A small-molecule ligand and the protein it binds are described below.
Small molecule (SMILES): CC(=O)N[C@H]1[C@H](O[C@H]2[C@H](O)[C@@H](NC(C)=O)CO[C@@H]2CO)O[C@H](CO)[C@@H](O)[C@@H]1O

Sequence of chain 1.E:
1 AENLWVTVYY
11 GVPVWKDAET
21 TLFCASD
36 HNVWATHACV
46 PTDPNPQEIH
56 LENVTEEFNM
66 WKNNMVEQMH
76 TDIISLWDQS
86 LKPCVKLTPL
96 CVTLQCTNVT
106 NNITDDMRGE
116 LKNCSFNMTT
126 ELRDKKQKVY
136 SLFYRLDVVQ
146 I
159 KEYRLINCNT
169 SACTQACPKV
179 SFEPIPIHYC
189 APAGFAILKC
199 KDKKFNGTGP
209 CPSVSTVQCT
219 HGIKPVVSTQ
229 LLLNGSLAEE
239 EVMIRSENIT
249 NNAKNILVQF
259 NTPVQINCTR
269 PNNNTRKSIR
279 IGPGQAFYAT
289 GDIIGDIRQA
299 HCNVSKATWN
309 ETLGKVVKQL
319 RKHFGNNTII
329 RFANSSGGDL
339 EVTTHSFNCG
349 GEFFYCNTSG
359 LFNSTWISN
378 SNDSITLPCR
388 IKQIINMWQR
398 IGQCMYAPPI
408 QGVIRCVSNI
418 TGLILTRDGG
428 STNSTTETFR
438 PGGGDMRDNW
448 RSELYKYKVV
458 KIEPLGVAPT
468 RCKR

Binding-site contacts:
Ligand atom C8 contacts residue ASN265 of chain 1.E at 3.9 Å.
Ligand atom N2 contacts residue ASN301 of chain 1.E at 2.9 Å (h-bond).
Ligand atom N2 contacts residue THR267 of chain 1.E at 4.4 Å.
Ligand atom N2 contacts residue HIS299 of chain 1.E at 3.2 Å (h-bond).
Ligand atom C7 contacts residue THR267 of chain 1.E at 4.5 Å.
Ligand atom C3 contacts residue ASN301 of chain 1.E at 3.8 Å.
Ligand atom O5 contacts residue SER381 of chain 1.E at 4.3 Å.
Ligand atom O7 contacts residue ASN265 of chain 1.E at 3.8 Å.
Ligand atom C7 contacts residue HIS299 of chain 1.E at 4.1 Å.
Ligand atom C7 contacts residue ASN265 of chain 1.E at 4.3 Å.
Ligand atom C7 contacts residue ASN301 of chain 1.E at 3.1 Å.
Ligand atom O6 contacts residue THR383 of chain 1.E at 3.9 Å.
Ligand atom C8 contacts residue HIS299 of chain 1.E at 4.3 Å.
Ligand atom O7 contacts residue ARG412 of chain 1.E at 3.5 Å (salt-bridge).
Ligand atom C7 contacts residue ARG412 of chain 1.E at 4.1 Å.
Ligand atom C8 contacts residue ARG412 of chain 1.E at 3.9 Å.
Ligand atom C2 contacts residue HIS299 of chain 1.E at 3.7 Å.
Ligand atom O5 contacts residue ASN301 of chain 1.E at 2.4 Å (h-bond).
Ligand atom C4 contacts residue ASN301 of chain 1.E at 4.2 Å.
Ligand atom C1 contacts residue HIS299 of chain 1.E at 3.6 Å.
Ligand atom C8 contacts residue ASN301 of chain 1.E at 4.3 Å.
Ligand atom C3 contacts residue HIS299 of chain 1.E at 3.8 Å.
Ligand atom C8 contacts residue THR267 of chain 1.E at 3.4 Å.
Ligand atom C1 contacts residue ASN301 of chain 1.E at 1.4 Å.
Ligand atom C5 contacts residue ASN301 of chain 1.E at 3.7 Å.
Ligand atom O6 contacts residue SER381 of chain 1.E at 4.2 Å.
Ligand atom O7 contacts residue ASN301 of chain 1.E at 2.9 Å (h-bond).
Ligand atom C2 contacts residue ASN301 of chain 1.E at 2.4 Å.